Binding-site contacts:
Ligand atom C6 contacts residue SER70 of chain 1.N at 3.5 Å.
Ligand atom C6 contacts residue SER83 of chain 1.N at 3.4 Å.
Ligand atom N2 contacts residue ASN202 of chain 1.D at 2.9 Å (h-bond).
Ligand atom C5 contacts residue SER57 of chain 1.N at 3.8 Å.
Ligand atom C3 contacts residue ASP73 of chain 1.N at 3.7 Å.
Ligand atom O4 contacts residue SER70 of chain 1.N at 3.2 Å.
Ligand atom O2 contacts residue LEU68 of chain 1.N at 3.1 Å.
Ligand atom N2 contacts residue TRP55 of chain 1.N at 3.7 Å.
Ligand atom O3 contacts residue ARG64 of chain 1.N at 2.2 Å (salt-bridge).
Ligand atom O3 contacts residue THR19 of chain 1.N at 3.3 Å.
Ligand atom O5 contacts residue VAL72 of chain 1.N at 3.5 Å.
Ligand atom O4 contacts residue TRP55 of chain 1.N at 3.6 Å (h-bond).
Ligand atom C3 contacts residue ASN202 of chain 1.D at 3.8 Å.
Ligand atom C3 contacts residue SER57 of chain 1.N at 3.6 Å.
Ligand atom C2 contacts residue SER57 of chain 1.N at 3.9 Å.
Ligand atom O5 contacts residue SER70 of chain 1.N at 3.1 Å (h-bond).
Ligand atom O4 contacts residue ALA71 of chain 1.N at 3.6 Å (h-bond).
Ligand atom N2 contacts residue ASP73 of chain 1.N at 3.8 Å.
Ligand atom O5 contacts residue ASN202 of chain 1.D at 2.3 Å (h-bond).
Ligand atom C3 contacts residue ARG64 of chain 1.N at 3.5 Å.
Ligand atom O2 contacts residue ARG64 of chain 1.N at 3.8 Å.
Ligand atom C6 contacts residue SER57 of chain 1.N at 3.2 Å.
Ligand atom C1 contacts residue ASN202 of chain 1.D at 1.4 Å.
Ligand atom O5 contacts residue SER57 of chain 1.N at 3.0 Å (h-bond).
Ligand atom C5 contacts residue VAL72 of chain 1.N at 3.6 Å (hydrophobic).
Ligand atom C2 contacts residue TRP55 of chain 1.N at 3.6 Å (hydrophobic).
Ligand atom C1 contacts residue VAL72 of chain 1.N at 3.9 Å (hydrophobic).
Ligand atom O6 contacts residue SER83 of chain 1.N at 2.4 Å (h-bond).
Ligand atom O3 contacts residue ASP73 of chain 1.N at 3.2 Å (salt-bridge).
Ligand atom O6 contacts residue ASP73 of chain 1.N at 3.2 Å (salt-bridge).
Ligand atom C5 contacts residue ASN202 of chain 1.D at 3.6 Å.
Ligand atom C2 contacts residue LEU68 of chain 1.N at 3.6 Å (hydrophobic).
Ligand atom C5 contacts residue ALA71 of chain 1.N at 3.9 Å (hydrophobic).
Ligand atom C2 contacts residue ASN202 of chain 1.D at 2.4 Å.
Ligand atom O4 contacts residue ARG64 of chain 1.N at 3.6 Å (salt-bridge).
Ligand atom O4 contacts residue GLU85 of chain 1.N at 3.8 Å.
Ligand atom O6 contacts residue SER57 of chain 1.N at 2.9 Å (h-bond).
Ligand atom C3 contacts residue ALA71 of chain 1.N at 3.4 Å (hydrophobic).
Ligand atom O4 contacts residue LEU68 of chain 1.N at 3.6 Å.
Ligand atom C7 contacts residue ASN202 of chain 1.D at 3.7 Å.

A small-molecule ligand and the protein it binds are described below.
Small molecule (SMILES): CC(=O)N[C@H]1[C@H](O[C@H]2[C@H](O)[C@@H](NC(C)=O)CO[C@@H]2CO)O[C@H](CO)[C@@H](O[C@@H]2O[C@H](CO[C@H]3O[C@H](CO[C@H]4O[C@H](CO)[C@@H](O)[C@H](O)[C@@H]4O)[C@@H](O)[C@H](O[C@H]4O[C@H](CO)[C@@H](O)[C@H](O)[C@@H]4O)[C@@H]3O)[C@@H](O)[C@H](O[C@H]3O[C@H](CO)[C@@H](O)[C@H](O)[C@@H]3O[C@H]3O[C@H](CO)[C@@H](O)[C@H](O)[C@@H]3O[C@H]3O[C@H](CO)[C@@H](O)[C@H](O)[C@@H]3O)[C@@H]2O)[C@@H]1O

Sequence of chain 1.D:
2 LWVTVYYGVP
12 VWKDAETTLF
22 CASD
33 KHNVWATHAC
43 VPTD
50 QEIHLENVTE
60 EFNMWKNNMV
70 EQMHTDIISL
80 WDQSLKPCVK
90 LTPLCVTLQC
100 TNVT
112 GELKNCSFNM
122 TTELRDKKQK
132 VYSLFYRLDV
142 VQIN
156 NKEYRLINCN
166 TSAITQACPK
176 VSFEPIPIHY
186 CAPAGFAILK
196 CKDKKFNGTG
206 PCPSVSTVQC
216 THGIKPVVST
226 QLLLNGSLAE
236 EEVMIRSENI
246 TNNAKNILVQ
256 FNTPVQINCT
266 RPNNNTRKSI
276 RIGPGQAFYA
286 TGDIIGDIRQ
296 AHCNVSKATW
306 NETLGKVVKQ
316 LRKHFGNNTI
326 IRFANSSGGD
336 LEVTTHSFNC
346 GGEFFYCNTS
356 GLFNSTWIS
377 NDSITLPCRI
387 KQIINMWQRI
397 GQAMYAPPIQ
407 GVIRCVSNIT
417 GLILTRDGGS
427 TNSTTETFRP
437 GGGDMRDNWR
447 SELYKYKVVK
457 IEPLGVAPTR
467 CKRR

Sequence of chain 1.N:
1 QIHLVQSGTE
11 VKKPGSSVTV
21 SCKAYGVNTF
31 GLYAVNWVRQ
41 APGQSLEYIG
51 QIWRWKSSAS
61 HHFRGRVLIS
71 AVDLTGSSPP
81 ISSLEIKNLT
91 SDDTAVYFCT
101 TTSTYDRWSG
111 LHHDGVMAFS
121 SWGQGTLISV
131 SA